The protein below binds the small molecule below.
Small molecule (SMILES): CC(C)[C@H](NC(=O)[C@H](C)NC(=O)OCc1ccccc1)C(=O)N[C@@H](Cc1ccccc1)[C@@H](O)[C@H](O)[C@H](Cc1ccccc1)NC(=O)[C@@H](NC(=O)[C@H](C)NC(=O)OCc1ccccc1)C(C)C

Sequence of chain 1.A:
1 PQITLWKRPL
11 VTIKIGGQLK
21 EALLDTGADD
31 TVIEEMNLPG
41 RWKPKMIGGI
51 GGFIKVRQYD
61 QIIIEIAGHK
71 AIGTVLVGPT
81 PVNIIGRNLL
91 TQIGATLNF

Binding-site contacts:
Ligand atom O9 contacts residue GLY48 of chain 1.B at 3.1 Å (h-bond).
Ligand atom O58 contacts residue GLY48 of chain 1.A at 3.0 Å (h-bond).
Ligand atom C31 contacts residue GLY48 of chain 1.B at 3.4 Å.
Ligand atom C14 contacts residue PRO81 of chain 1.A at 3.5 Å (hydrophobic).
Ligand atom N2 contacts residue GLY48 of chain 1.B at 2.9 Å (h-bond).
Ligand atom C13 contacts residue PRO81 of chain 1.A at 3.3 Å (hydrophobic).
Ligand atom C50 contacts residue MET46 of chain 1.A at 3.2 Å (hydrophobic).
Ligand atom O2 contacts residue ILE50 of chain 1.A at 3.4 Å.
Ligand atom C57 contacts residue PRO81 of chain 1.B at 3.2 Å (hydrophobic).
Ligand atom C3 contacts residue ILE84 of chain 1.A at 3.4 Å (hydrophobic).
Ligand atom C7 contacts residue ARG8 of chain 1.A at 3.4 Å.
Ligand atom O4 contacts residue ASP29 of chain 1.B at 3.0 Å (salt-bridge).
Ligand atom O54 contacts residue ASP29 of chain 1.A at 2.9 Å (salt-bridge).
Ligand atom C2 contacts residue ASP25 of chain 1.A at 3.1 Å.
Ligand atom C67 contacts residue MET46 of chain 1.A at 3.4 Å (hydrophobic).
Ligand atom O52 contacts residue GLY49 of chain 1.A at 3.4 Å.
Ligand atom N4 contacts residue GLY48 of chain 1.B at 2.7 Å (h-bond).
Ligand atom N54 contacts residue ASP29 of chain 1.A at 3.0 Å (salt-bridge).
Ligand atom C58 contacts residue PRO81 of chain 1.B at 3.3 Å (hydrophobic).
Ligand atom C20 contacts residue ASP29 of chain 1.B at 3.4 Å.
Ligand atom O51 contacts residue GLY27 of chain 1.A at 3.0 Å (h-bond).
Ligand atom O51 contacts residue ASP25 of chain 1.B at 2.4 Å (salt-bridge).
Ligand atom N52 contacts residue GLY48 of chain 1.A at 2.6 Å (h-bond).
Ligand atom CG6 contacts residue ALA28 of chain 1.A at 3.5 Å (hydrophobic).
Ligand atom C53 contacts residue ASP25 of chain 1.B at 3.2 Å.
Ligand atom O52 contacts residue GLY48 of chain 1.A at 2.9 Å (h-bond).
Ligand atom O1 contacts residue GLY27 of chain 1.B at 3.3 Å.
Ligand atom O4 contacts residue GLY27 of chain 1.B at 3.2 Å (h-bond).
Ligand atom O8 contacts residue ARG8 of chain 1.A at 2.9 Å (salt-bridge).
Ligand atom C18 contacts residue ASP29 of chain 1.B at 3.1 Å.
Ligand atom O2 contacts residue GLY49 of chain 1.B at 3.4 Å.
Ligand atom O51 contacts residue ASP25 of chain 1.A at 2.7 Å (salt-bridge).
Ligand atom C20 contacts residue ASP30 of chain 1.B at 3.2 Å.
Ligand atom O58 contacts residue ILE47 of chain 1.A at 3.2 Å.
Ligand atom C5 contacts residue PRO81 of chain 1.A at 3.3 Å (hydrophobic).
Ligand atom C6 contacts residue PRO81 of chain 1.A at 3.2 Å (hydrophobic).
Ligand atom CG2 contacts residue ILE47 of chain 1.B at 3.4 Å (hydrophobic).
Ligand atom O1 contacts residue ASP25 of chain 1.A at 2.5 Å (salt-bridge).
Ligand atom C52 contacts residue ASP25 of chain 1.B at 3.2 Å.
Ligand atom N51 contacts residue GLY27 of chain 1.A at 3.2 Å (h-bond).

Sequence of chain 1.B:
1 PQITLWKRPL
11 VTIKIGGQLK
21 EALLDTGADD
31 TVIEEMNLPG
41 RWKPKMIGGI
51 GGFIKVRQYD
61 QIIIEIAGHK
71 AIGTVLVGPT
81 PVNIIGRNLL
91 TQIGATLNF